The small molecule below binds the protein below.
Small molecule (SMILES): N#Cc1cnc2ccccc2c1

Binding-site contacts:
Ligand atom C2 contacts residue TRP107 of chain 1.B at 3.6 Å (hydrophobic).
Ligand atom C4 contacts residue GLY16 of chain 1.B at 3.9 Å.
Ligand atom C6 contacts residue TRP107 of chain 1.B at 4.0 Å (hydrophobic).
Ligand atom C10 contacts residue TRP107 of chain 1.B at 3.6 Å (hydrophobic).
Ligand atom C3 contacts residue MET14 of chain 1.B at 4.4 Å (hydrophobic).
Ligand atom N5 contacts residue TRP107 of chain 1.B at 4.1 Å.
Ligand atom C7 contacts residue GLY16 of chain 1.B at 4.0 Å.
Ligand atom C4 contacts residue LEU202 of chain 1.B at 4.2 Å (hydrophobic).
Ligand atom C6 contacts residue ARG17 of chain 1.B at 4.5 Å.
Ligand atom C11 contacts residue TRP107 of chain 1.B at 3.5 Å (hydrophobic).
Ligand atom N1 contacts residue TRP107 of chain 1.B at 3.5 Å.
Ligand atom N1 contacts residue MET14 of chain 1.B at 4.1 Å.
Ligand atom C12 contacts residue GSH1 of chain 1.E at 4.2 Å.
Ligand atom C11 contacts residue ARG17 of chain 1.B at 4.1 Å.
Ligand atom C7 contacts residue ARG17 of chain 1.B at 4.4 Å.
Ligand atom C8 contacts residue MET102 of chain 1.B at 3.6 Å (hydrophobic).
Ligand atom C12 contacts residue TRP107 of chain 1.B at 3.3 Å (hydrophobic).
Ligand atom C8 contacts residue ARG17 of chain 1.B at 4.1 Å.
Ligand atom C10 contacts residue MET102 of chain 1.B at 4.4 Å (hydrophobic).
Ligand atom C9 contacts residue ARG17 of chain 1.B at 3.4 Å.
Ligand atom N5 contacts residue GLY16 of chain 1.B at 3.4 Å.
Ligand atom N5 contacts residue LEU202 of chain 1.B at 4.4 Å.
Ligand atom C6 contacts residue GLY16 of chain 1.B at 3.9 Å.
Ligand atom C2 contacts residue MET14 of chain 1.B at 4.1 Å (hydrophobic).
Ligand atom C10 contacts residue ARG17 of chain 1.B at 3.4 Å.
Ligand atom C9 contacts residue MET102 of chain 1.B at 3.8 Å (hydrophobic).
Ligand atom C4 contacts residue MET14 of chain 1.B at 4.5 Å (hydrophobic).
Ligand atom N1 contacts residue LEU202 of chain 1.B at 4.3 Å.
Ligand atom C7 contacts residue MET102 of chain 1.B at 4.3 Å (hydrophobic).
Ligand atom C2 contacts residue LEU202 of chain 1.B at 4.4 Å (hydrophobic).
Ligand atom C4 contacts residue TRP107 of chain 1.B at 4.2 Å (hydrophobic).
Ligand atom C3 contacts residue TRP107 of chain 1.B at 3.6 Å (hydrophobic).
Ligand atom C8 contacts residue TYR155 of chain 1.B at 4.3 Å (hydrophobic).

Sequence of chain 1.B:
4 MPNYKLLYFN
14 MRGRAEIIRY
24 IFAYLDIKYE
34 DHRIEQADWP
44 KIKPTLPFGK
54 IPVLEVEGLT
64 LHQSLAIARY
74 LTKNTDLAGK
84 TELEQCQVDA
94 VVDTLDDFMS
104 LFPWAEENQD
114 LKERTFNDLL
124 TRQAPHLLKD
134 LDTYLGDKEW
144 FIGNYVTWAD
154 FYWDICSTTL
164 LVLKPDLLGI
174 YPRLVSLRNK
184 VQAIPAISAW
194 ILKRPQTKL